Binding-site contacts:
Ligand atom C2 contacts residue ASN82 of chain 1.A at 2.5 Å.
Ligand atom C8 contacts residue ASN82 of chain 1.A at 4.3 Å.
Ligand atom C4 contacts residue ASN82 of chain 1.A at 4.3 Å.
Ligand atom N2 contacts residue ASN82 of chain 1.A at 2.8 Å (h-bond).
Ligand atom C7 contacts residue ASN82 of chain 1.A at 3.9 Å.
Ligand atom C1 contacts residue ASN82 of chain 1.A at 1.4 Å.
Ligand atom C8 contacts residue GLN81 of chain 1.A at 3.3 Å.
Ligand atom O5 contacts residue ASN82 of chain 1.A at 2.4 Å (h-bond).
Ligand atom C5 contacts residue ASN82 of chain 1.A at 3.7 Å.
Ligand atom C3 contacts residue ASN82 of chain 1.A at 3.8 Å.
Ligand atom O7 contacts residue GLN81 of chain 1.A at 3.8 Å.
Ligand atom C7 contacts residue GLN81 of chain 1.A at 4.0 Å.

A protein and the small-molecule ligand that binds it are described below.
Small molecule (SMILES): CC(=O)N[C@@H]1[C@@H](O)[C@H](O)[C@@H](CO)O[C@H]1O

Sequence of chain 1.A:
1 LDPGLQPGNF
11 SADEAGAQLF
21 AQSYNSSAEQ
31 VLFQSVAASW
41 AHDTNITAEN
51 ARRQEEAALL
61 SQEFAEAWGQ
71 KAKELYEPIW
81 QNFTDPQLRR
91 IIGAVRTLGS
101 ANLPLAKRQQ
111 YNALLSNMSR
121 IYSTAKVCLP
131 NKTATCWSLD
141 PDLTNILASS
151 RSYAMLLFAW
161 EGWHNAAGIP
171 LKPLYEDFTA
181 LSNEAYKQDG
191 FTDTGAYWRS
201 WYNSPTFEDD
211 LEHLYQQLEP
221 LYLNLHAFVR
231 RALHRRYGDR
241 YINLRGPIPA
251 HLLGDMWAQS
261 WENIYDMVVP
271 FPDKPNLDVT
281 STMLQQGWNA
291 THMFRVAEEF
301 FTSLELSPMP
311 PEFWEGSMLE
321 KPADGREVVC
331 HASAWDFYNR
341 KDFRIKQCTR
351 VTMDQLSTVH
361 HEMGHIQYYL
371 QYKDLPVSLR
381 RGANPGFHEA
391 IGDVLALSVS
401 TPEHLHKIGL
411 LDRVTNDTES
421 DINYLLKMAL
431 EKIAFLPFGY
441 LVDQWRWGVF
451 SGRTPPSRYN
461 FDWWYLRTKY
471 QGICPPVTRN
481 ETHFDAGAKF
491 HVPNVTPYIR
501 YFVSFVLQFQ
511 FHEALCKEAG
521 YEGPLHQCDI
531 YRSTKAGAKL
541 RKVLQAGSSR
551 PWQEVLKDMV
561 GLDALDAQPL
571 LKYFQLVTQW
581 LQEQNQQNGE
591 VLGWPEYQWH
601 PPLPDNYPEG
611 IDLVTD